Sequence of chain 1.A:
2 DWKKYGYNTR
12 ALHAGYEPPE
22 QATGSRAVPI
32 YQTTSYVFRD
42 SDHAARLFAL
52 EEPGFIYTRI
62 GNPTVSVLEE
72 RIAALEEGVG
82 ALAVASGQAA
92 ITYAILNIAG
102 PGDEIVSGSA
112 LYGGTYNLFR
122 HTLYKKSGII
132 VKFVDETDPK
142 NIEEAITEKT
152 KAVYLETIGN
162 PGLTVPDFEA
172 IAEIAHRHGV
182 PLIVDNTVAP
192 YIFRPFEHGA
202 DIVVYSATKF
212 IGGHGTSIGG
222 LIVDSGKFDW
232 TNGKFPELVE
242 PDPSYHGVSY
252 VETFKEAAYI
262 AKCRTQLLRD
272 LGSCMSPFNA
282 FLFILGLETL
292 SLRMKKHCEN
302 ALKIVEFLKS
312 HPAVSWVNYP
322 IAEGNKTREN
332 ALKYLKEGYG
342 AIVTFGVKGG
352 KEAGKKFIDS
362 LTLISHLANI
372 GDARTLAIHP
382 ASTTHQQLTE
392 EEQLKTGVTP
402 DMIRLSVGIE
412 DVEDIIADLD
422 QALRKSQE

This protein binds this small molecule.
Small molecule (SMILES): C=C/C(=N\Cc1c(COP(=O)(O)O)cnc(C)c1O)C(=O)O

Sequence of chain 1.B:
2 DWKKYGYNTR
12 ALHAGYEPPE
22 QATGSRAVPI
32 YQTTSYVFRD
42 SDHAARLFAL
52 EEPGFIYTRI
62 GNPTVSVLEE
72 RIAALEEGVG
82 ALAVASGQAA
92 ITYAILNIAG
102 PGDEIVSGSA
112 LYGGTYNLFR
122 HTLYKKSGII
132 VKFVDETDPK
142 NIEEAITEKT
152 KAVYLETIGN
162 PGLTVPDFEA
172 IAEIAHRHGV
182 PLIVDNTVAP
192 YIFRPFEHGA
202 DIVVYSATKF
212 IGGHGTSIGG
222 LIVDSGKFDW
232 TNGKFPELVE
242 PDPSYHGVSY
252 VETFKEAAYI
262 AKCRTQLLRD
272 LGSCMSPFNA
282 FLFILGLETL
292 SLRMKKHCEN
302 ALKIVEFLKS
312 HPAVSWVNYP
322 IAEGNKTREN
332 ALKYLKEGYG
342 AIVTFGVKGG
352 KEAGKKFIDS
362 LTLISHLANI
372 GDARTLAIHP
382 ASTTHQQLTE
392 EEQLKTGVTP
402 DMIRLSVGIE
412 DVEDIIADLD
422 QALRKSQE

Binding-site contacts:
Ligand atom N04 contacts residue TYR113 of chain 1.B at 3.5 Å.
Ligand atom C21 contacts residue ARG405 of chain 1.B at 3.6 Å.
Ligand atom O22 contacts residue ARG405 of chain 1.B at 3.1 Å (salt-bridge).
Ligand atom O22 contacts residue ASN370 of chain 1.B at 3.3 Å.
Ligand atom O20 contacts residue GLN89 of chain 1.B at 3.0 Å (h-bond).
Ligand atom O08 contacts residue ILE371 of chain 1.B at 3.5 Å.
Ligand atom C03 contacts residue LYS210 of chain 1.B at 3.2 Å.
Ligand atom O08 contacts residue ASN161 of chain 1.B at 2.9 Å (h-bond).
Ligand atom C06 contacts residue TYR113 of chain 1.B at 3.4 Å (hydrophobic).
Ligand atom O20 contacts residue ARG60 of chain 1.A at 2.7 Å (salt-bridge).
Ligand atom O23 contacts residue ASN161 of chain 1.B at 3.1 Å (h-bond).
Ligand atom C03 contacts residue TYR113 of chain 1.B at 3.4 Å (hydrophobic).
Ligand atom C15 contacts residue GLN89 of chain 1.B at 3.6 Å.
Ligand atom P17 contacts residue SER207 of chain 1.B at 3.4 Å.
Ligand atom O19 contacts residue THR209 of chain 1.B at 2.8 Å (h-bond).
Ligand atom O22 contacts residue ILE371 of chain 1.B at 3.7 Å.
Ligand atom C10 contacts residue ASP186 of chain 1.B at 3.4 Å.
Ligand atom C02 contacts residue TYR113 of chain 1.B at 3.4 Å (hydrophobic).
Ligand atom C02 contacts residue LYS210 of chain 1.B at 3.1 Å.
Ligand atom C09 contacts residue ASP186 of chain 1.B at 3.5 Å.
Ligand atom C15 contacts residue ARG60 of chain 1.A at 3.6 Å.
Ligand atom N04 contacts residue LYS210 of chain 1.B at 3.4 Å.
Ligand atom O20 contacts residue SER87 of chain 1.B at 3.5 Å.
Ligand atom C15 contacts residue TYR113 of chain 1.B at 3.7 Å (hydrophobic).
Ligand atom O16 contacts residue GLY88 of chain 1.B at 3.4 Å.
Ligand atom O20 contacts residue GLY88 of chain 1.B at 3.3 Å (h-bond).
Ligand atom C14 contacts residue TYR113 of chain 1.B at 3.5 Å (hydrophobic).
Ligand atom O19 contacts residue GLY88 of chain 1.B at 2.9 Å (h-bond).
Ligand atom C05 contacts residue LYS210 of chain 1.B at 3.5 Å.
Ligand atom P17 contacts residue GLY88 of chain 1.B at 3.5 Å.
Ligand atom C07 contacts residue TYR113 of chain 1.B at 3.6 Å (hydrophobic).
Ligand atom N11 contacts residue ASP186 of chain 1.B at 2.8 Å (salt-bridge).
Ligand atom O18 contacts residue TYR58 of chain 1.A at 2.4 Å (h-bond).
Ligand atom O19 contacts residue SER207 of chain 1.B at 2.8 Å (h-bond).
Ligand atom O16 contacts residue GLN89 of chain 1.B at 3.6 Å.
Ligand atom C05 contacts residue TYR113 of chain 1.B at 3.5 Å (hydrophobic).
Ligand atom O18 contacts residue ARG60 of chain 1.A at 3.1 Å (salt-bridge).
Ligand atom O16 contacts residue SER207 of chain 1.B at 3.1 Å (h-bond).
Ligand atom O23 contacts residue ARG405 of chain 1.B at 2.6 Å (salt-bridge).
Ligand atom C01 contacts residue TYR113 of chain 1.B at 3.6 Å (hydrophobic).